Binding-site contacts:
Ligand atom BR contacts residue SER55 of chain 1.A at 4.4 Å.
Ligand atom BR contacts residue SER54 of chain 1.A at 4.0 Å.
Ligand atom BR contacts residue SER58 of chain 1.A at 4.5 Å.
Ligand atom BR contacts residue HIS12 of chain 1.A at 3.7 Å.

Sequence of chain 1.A:
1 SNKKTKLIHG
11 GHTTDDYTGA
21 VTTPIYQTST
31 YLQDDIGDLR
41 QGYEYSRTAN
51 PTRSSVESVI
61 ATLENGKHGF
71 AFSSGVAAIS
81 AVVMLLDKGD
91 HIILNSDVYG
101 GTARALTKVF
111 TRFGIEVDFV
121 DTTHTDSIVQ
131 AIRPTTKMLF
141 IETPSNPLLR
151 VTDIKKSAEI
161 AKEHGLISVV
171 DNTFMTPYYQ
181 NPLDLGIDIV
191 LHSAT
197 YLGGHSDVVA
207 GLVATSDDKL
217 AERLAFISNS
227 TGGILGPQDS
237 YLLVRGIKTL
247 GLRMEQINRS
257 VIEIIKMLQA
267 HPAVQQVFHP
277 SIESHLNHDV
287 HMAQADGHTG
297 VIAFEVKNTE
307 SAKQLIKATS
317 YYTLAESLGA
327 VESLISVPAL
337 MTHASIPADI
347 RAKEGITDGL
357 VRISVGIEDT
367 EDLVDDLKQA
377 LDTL

A protein and the small-molecule ligand that binds it are described below.
Small molecule (SMILES): O=C(O)CNC(=O)Cn1ccc2ccc(Br)cc21